This small molecule binds to this protein.
Small molecule (SMILES): CC(=O)N[C@@H]1[C@@H](O)[C@H](O)[C@@H](CO)O[C@H]1O

Sequence of chain 1.G:
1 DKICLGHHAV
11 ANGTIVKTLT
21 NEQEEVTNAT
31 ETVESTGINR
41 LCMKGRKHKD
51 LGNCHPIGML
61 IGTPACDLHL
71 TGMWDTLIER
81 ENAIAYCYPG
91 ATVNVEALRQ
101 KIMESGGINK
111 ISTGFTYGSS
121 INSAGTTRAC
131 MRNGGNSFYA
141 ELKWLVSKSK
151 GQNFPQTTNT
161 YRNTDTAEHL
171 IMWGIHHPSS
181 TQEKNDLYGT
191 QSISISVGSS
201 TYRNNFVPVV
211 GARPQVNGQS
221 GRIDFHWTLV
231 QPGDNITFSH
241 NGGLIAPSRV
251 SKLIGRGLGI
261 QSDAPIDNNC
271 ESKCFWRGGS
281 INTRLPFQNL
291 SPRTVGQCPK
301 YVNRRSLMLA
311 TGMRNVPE

Binding-site contacts:
Ligand atom C1 contacts residue ASN235 of chain 1.I at 1.4 Å.
Ligand atom O7 contacts residue ASN235 of chain 1.I at 3.4 Å (h-bond).
Ligand atom O6 contacts residue ARG162 of chain 1.I at 3.1 Å (salt-bridge).
Ligand atom O7 contacts residue PRO214 of chain 1.G at 3.7 Å.
Ligand atom C5 contacts residue ARG162 of chain 1.I at 4.2 Å.
Ligand atom N2 contacts residue ASN235 of chain 1.I at 2.9 Å (h-bond).
Ligand atom O5 contacts residue ARG162 of chain 1.I at 3.2 Å (salt-bridge).
Ligand atom C2 contacts residue ASN235 of chain 1.I at 2.5 Å.
Ligand atom C8 contacts residue ASP234 of chain 1.I at 3.7 Å.
Ligand atom C7 contacts residue ASN235 of chain 1.I at 3.4 Å.
Ligand atom C7 contacts residue PRO214 of chain 1.G at 4.4 Å (hydrophobic).
Ligand atom C8 contacts residue SER200 of chain 1.I at 4.1 Å.
Ligand atom N2 contacts residue GLY233 of chain 1.I at 3.5 Å (h-bond).
Ligand atom C1 contacts residue ARG162 of chain 1.I at 4.0 Å.
Ligand atom C2 contacts residue GLY233 of chain 1.I at 4.4 Å.
Ligand atom C6 contacts residue ARG162 of chain 1.I at 4.0 Å.
Ligand atom C8 contacts residue GLY233 of chain 1.I at 3.8 Å.
Ligand atom C7 contacts residue GLY233 of chain 1.I at 4.1 Å.
Ligand atom C4 contacts residue ASN235 of chain 1.I at 4.2 Å.
Ligand atom C5 contacts residue ASN235 of chain 1.I at 3.7 Å.
Ligand atom O5 contacts residue ASN235 of chain 1.I at 2.4 Å (h-bond).
Ligand atom C3 contacts residue ASN235 of chain 1.I at 3.8 Å.

Sequence of chain 1.I:
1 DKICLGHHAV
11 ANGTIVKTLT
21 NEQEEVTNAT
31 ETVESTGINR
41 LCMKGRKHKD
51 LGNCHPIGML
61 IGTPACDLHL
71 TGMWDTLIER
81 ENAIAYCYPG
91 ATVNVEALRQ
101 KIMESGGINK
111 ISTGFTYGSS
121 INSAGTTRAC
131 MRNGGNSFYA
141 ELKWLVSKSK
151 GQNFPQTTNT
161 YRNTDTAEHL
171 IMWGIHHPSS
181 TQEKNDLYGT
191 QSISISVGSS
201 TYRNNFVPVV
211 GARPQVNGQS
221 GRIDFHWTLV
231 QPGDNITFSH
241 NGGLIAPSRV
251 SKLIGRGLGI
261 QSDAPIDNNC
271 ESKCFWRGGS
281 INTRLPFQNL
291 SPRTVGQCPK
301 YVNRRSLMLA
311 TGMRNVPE